Sequence of chain 1.G:
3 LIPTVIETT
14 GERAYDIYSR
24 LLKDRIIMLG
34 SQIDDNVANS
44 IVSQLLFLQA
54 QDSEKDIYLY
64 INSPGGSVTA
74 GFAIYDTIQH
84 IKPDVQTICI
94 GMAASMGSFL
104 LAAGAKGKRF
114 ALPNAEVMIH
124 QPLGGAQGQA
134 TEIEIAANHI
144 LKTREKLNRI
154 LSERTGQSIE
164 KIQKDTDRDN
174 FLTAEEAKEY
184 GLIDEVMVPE

The small molecule below binds the protein below.
Small molecule (SMILES): CCCC/C=C/C(=O)N[C@@H](Cc1cc(F)cc(F)c1)C(=O)N[C@H]1COC(=O)[C@@H]2C[C@@H](C)CN2C(=O)[C@H](C)NC(=O)[C@@H]2CCCCN2C(=O)[C@@H]2CCCN2C1=O

Binding-site contacts:
Ligand atom F2 contacts residue THR80 of chain 1.G at 3.5 Å.
Ligand atom C2 contacts residue LEU24 of chain 1.A at 3.6 Å (hydrophobic).
Ligand atom C14 contacts residue LEU115 of chain 1.A at 3.7 Å (hydrophobic).
Ligand atom N1 contacts residue TYR63 of chain 1.A at 3.1 Å (h-bond).
Ligand atom O6 contacts residue GLN89 of chain 1.A at 3.7 Å.
Ligand atom C13 contacts residue THR80 of chain 1.G at 3.6 Å.
Ligand atom C4 contacts residue ILE29 of chain 1.A at 3.6 Å (hydrophobic).
Ligand atom C13 contacts residue LEU115 of chain 1.A at 3.6 Å (hydrophobic).
Ligand atom F1 contacts residue ILE93 of chain 1.A at 3.4 Å.
Ligand atom C21 contacts residue TYR61 of chain 1.A at 3.5 Å (hydrophobic).
Ligand atom C11 contacts residue LEU49 of chain 1.G at 3.7 Å (hydrophobic).
Ligand atom C6 contacts residue TYR63 of chain 1.A at 3.2 Å (hydrophobic).
Ligand atom C1 contacts residue ARG23 of chain 1.A at 3.7 Å.
Ligand atom C24 contacts residue TYR63 of chain 1.A at 3.8 Å (hydrophobic).
Ligand atom C25 contacts residue TYR61 of chain 1.A at 3.4 Å (hydrophobic).
Ligand atom C11 contacts residue TYR63 of chain 1.A at 3.7 Å (hydrophobic).
Ligand atom C7 contacts residue TYR63 of chain 1.A at 3.7 Å (hydrophobic).
Ligand atom F1 contacts residue VAL45 of chain 1.G at 3.6 Å.
Ligand atom F1 contacts residue LEU49 of chain 1.G at 3.5 Å.
Ligand atom C23 contacts residue ILE29 of chain 1.A at 3.8 Å (hydrophobic).
Ligand atom C5 contacts residue LEU49 of chain 1.G at 3.8 Å (hydrophobic).
Ligand atom N3 contacts residue TYR61 of chain 1.A at 3.7 Å.
Ligand atom C24 contacts residue TYR61 of chain 1.A at 3.7 Å (hydrophobic).
Ligand atom O5 contacts residue TYR63 of chain 1.A at 2.8 Å (h-bond).
Ligand atom C12 contacts residue LEU49 of chain 1.G at 3.6 Å (hydrophobic).
Ligand atom O5 contacts residue TYR61 of chain 1.A at 3.5 Å.
Ligand atom C27 contacts residue GLN89 of chain 1.A at 3.2 Å.
Ligand atom C23 contacts residue ASP27 of chain 1.A at 3.8 Å.
Ligand atom C15 contacts residue HIS83 of chain 1.G at 3.6 Å.
Ligand atom C26 contacts residue GLN89 of chain 1.A at 3.8 Å.
Ligand atom F1 contacts residue TYR63 of chain 1.A at 3.6 Å.
Ligand atom C27 contacts residue ILE91 of chain 1.A at 3.6 Å (hydrophobic).
Ligand atom C6 contacts residue LEU49 of chain 1.G at 3.7 Å (hydrophobic).
Ligand atom C20 contacts residue TYR61 of chain 1.A at 3.8 Å (hydrophobic).
Ligand atom C7 contacts residue LEU49 of chain 1.G at 3.6 Å (hydrophobic).
Ligand atom C9 contacts residue MET190 of chain 1.A at 3.6 Å (hydrophobic).
Ligand atom C26 contacts residue TYR61 of chain 1.A at 3.7 Å (hydrophobic).
Ligand atom F2 contacts residue LEU115 of chain 1.A at 3.5 Å.
Ligand atom F2 contacts residue HIS83 of chain 1.G at 3.4 Å.
Ligand atom O1 contacts residue LEU49 of chain 1.G at 3.7 Å.

Sequence of chain 1.A:
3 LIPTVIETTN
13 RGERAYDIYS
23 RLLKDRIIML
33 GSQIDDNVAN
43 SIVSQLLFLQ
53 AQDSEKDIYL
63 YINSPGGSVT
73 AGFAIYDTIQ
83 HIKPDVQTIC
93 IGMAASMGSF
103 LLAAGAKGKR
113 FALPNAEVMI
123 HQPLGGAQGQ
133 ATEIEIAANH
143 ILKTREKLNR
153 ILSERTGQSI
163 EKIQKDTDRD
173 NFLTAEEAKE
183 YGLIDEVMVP